Sequence of chain 1.Z:
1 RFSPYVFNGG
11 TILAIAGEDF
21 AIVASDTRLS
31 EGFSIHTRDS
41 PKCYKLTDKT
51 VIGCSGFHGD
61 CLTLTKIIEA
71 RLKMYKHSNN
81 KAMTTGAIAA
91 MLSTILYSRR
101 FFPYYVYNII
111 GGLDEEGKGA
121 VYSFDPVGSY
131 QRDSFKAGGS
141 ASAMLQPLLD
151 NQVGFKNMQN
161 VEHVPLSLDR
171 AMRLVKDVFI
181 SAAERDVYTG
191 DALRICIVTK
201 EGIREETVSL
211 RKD

The small molecule below binds the protein below.
Small molecule (SMILES): COC[C@H](NC(=O)c1cnc(C)s1)C(=O)N[C@@H](COC)C(=O)N[C@@H](Cc1ccccc1)[C@@H](O)C(C)(C)O

Sequence of chain 1.Y:
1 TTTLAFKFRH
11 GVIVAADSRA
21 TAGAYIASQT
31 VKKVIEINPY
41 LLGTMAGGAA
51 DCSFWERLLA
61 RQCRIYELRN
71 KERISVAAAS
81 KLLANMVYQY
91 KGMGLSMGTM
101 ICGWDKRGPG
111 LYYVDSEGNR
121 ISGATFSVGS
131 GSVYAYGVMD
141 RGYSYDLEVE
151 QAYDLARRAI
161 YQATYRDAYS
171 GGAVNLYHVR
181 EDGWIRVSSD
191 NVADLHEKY

Binding-site contacts:
Ligand atom C19 contacts residue VAL31 of chain 1.Y at 3.5 Å (hydrophobic).
Ligand atom C19 contacts residue ALA49 of chain 1.Y at 3.5 Å (hydrophobic).
Ligand atom N contacts residue PRO126 of chain 1.Z at 3.7 Å.
Ligand atom O contacts residue GLY47 of chain 1.Y at 2.9 Å (h-bond).
Ligand atom C contacts residue ALA49 of chain 1.Y at 3.7 Å (hydrophobic).
Ligand atom O6 contacts residue THR1 of chain 1.Y at 3.6 Å.
Ligand atom C22 contacts residue THR1 of chain 1.Y at 2.5 Å.
Ligand atom N contacts residue THR21 of chain 1.Y at 2.7 Å (h-bond).
Ligand atom CA contacts residue GLY47 of chain 1.Y at 3.4 Å.
Ligand atom C24 contacts residue THR1 of chain 1.Y at 3.0 Å.
Ligand atom C24 contacts residue TYR169 of chain 1.Y at 3.2 Å (hydrophobic).
Ligand atom C18 contacts residue ALA49 of chain 1.Y at 3.6 Å (hydrophobic).
Ligand atom C contacts residue THR1 of chain 1.Y at 1.4 Å.
Ligand atom CB contacts residue ASP125 of chain 1.Z at 3.2 Å.
Ligand atom N contacts residue ASP125 of chain 1.Z at 2.8 Å (salt-bridge).
Ligand atom O contacts residue THR21 of chain 1.Y at 3.0 Å (h-bond).
Ligand atom N contacts residue GLY47 of chain 1.Y at 2.8 Å (h-bond).
Ligand atom C21 contacts residue ASP125 of chain 1.Z at 3.2 Å.
Ligand atom C24 contacts residue ARG19 of chain 1.Y at 3.5 Å.
Ligand atom C17 contacts residue ALA49 of chain 1.Y at 3.7 Å (hydrophobic).
Ligand atom C18 contacts residue VAL31 of chain 1.Y at 3.6 Å (hydrophobic).
Ligand atom O contacts residue ALA49 of chain 1.Y at 3.1 Å (h-bond).
Ligand atom C17 contacts residue MET45 of chain 1.Y at 3.6 Å (hydrophobic).
Ligand atom CA contacts residue THR1 of chain 1.Y at 2.4 Å.
Ligand atom C contacts residue GLY47 of chain 1.Y at 3.5 Å.
Ligand atom C14 contacts residue THR1 of chain 1.Y at 2.8 Å.
Ligand atom C23 contacts residue SER130 of chain 1.Y at 3.1 Å.
Ligand atom C23 contacts residue TYR169 of chain 1.Y at 3.4 Å (hydrophobic).
Ligand atom C23 contacts residue THR1 of chain 1.Y at 1.5 Å.
Ligand atom CA contacts residue ASP125 of chain 1.Z at 3.5 Å.
Ligand atom CA contacts residue GLY47 of chain 1.Y at 3.7 Å.
Ligand atom O contacts residue THR1 of chain 1.Y at 2.3 Å (h-bond).
Ligand atom O contacts residue ALA46 of chain 1.Y at 3.7 Å.
Ligand atom C3 contacts residue ASP125 of chain 1.Z at 3.8 Å.
Ligand atom CA contacts residue THR21 of chain 1.Y at 3.4 Å.
Ligand atom C contacts residue THR21 of chain 1.Y at 3.5 Å.
Ligand atom C contacts residue ASP125 of chain 1.Z at 3.7 Å.
Ligand atom O contacts residue ALA20 of chain 1.Y at 3.3 Å.
Ligand atom N contacts residue THR1 of chain 1.Y at 3.7 Å.
Ligand atom N contacts residue VAL127 of chain 1.Z at 3.8 Å.